The small molecule below binds the protein below.
Small molecule (SMILES): O=C(O)[C@@](O)(COP(=O)(O)O)[C@H](O)[C@H](O)COP(=O)(O)O

Sequence of chain 1.C:
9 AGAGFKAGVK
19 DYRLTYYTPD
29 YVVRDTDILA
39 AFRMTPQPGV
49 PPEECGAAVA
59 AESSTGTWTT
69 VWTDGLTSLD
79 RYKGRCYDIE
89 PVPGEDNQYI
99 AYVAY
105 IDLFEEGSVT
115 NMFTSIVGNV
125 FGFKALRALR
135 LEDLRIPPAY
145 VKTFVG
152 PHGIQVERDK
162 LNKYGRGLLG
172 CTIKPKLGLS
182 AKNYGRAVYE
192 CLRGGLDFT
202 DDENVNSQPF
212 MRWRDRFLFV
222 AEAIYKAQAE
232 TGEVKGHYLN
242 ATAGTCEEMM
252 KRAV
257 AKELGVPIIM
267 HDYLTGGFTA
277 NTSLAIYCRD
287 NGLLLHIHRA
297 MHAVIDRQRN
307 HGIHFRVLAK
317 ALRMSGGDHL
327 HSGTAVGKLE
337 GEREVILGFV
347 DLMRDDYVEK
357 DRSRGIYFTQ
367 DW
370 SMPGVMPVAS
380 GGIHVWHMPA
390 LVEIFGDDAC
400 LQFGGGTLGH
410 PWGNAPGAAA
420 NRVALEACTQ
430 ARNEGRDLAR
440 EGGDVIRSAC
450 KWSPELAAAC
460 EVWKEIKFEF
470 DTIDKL

Sequence of chain 1.D:
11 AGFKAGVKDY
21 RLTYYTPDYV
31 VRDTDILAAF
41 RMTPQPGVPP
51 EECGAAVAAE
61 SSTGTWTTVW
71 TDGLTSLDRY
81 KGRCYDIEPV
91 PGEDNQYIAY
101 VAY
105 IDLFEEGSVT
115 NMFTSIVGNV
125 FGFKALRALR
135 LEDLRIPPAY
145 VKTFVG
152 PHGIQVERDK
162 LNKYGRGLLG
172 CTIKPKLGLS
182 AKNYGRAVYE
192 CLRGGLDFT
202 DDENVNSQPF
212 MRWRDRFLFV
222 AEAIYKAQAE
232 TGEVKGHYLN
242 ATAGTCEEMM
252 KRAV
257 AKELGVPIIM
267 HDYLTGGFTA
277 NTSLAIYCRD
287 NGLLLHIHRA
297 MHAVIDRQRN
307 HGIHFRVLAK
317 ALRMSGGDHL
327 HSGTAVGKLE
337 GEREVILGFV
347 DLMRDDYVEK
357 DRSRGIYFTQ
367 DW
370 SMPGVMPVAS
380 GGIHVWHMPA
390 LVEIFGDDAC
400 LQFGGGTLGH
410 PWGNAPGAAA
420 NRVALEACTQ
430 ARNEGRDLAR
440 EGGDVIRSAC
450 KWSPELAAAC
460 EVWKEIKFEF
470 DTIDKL

Binding-site contacts:
Ligand atom O1 contacts residue LYS175 of chain 1.C at 3.1 Å (salt-bridge).
Ligand atom O3 contacts residue ASN123 of chain 1.D at 3.5 Å (h-bond).
Ligand atom O2 contacts residue ASP203 of chain 1.C at 3.3 Å (salt-bridge).
Ligand atom O2 contacts residue LYS175 of chain 1.C at 2.9 Å (salt-bridge).
Ligand atom O7 contacts residue MG1 of chain 1.DA at 2.4 Å.
Ligand atom O5P contacts residue HIS327 of chain 1.C at 2.9 Å (h-bond).
Ligand atom O2P contacts residue THR65 of chain 1.D at 3.4 Å (h-bond).
Ligand atom O3 contacts residue GLU204 of chain 1.C at 2.8 Å (salt-bridge).
Ligand atom O6P contacts residue ARG295 of chain 1.C at 3.0 Å (salt-bridge).
Ligand atom O2P contacts residue LYS334 of chain 1.C at 2.8 Å (salt-bridge).
Ligand atom O4 contacts residue GLY380 of chain 1.C at 3.3 Å (h-bond).
Ligand atom O3 contacts residue MG1 of chain 1.DA at 2.2 Å.
Ligand atom C contacts residue MG1 of chain 1.DA at 3.0 Å.
Ligand atom O4 contacts residue SER379 of chain 1.C at 2.7 Å (h-bond).
Ligand atom O1P contacts residue GLY404 of chain 1.C at 2.9 Å (h-bond).
Ligand atom O3 contacts residue KCX201 of chain 1.C at 2.8 Å (h-bond).
Ligand atom P1 contacts residue THR65 of chain 1.D at 3.3 Å.
Ligand atom O7 contacts residue GLU204 of chain 1.C at 3.2 Å (salt-bridge).
Ligand atom O2P contacts residue GLY380 of chain 1.C at 3.4 Å.
Ligand atom O7 contacts residue ASN123 of chain 1.D at 2.9 Å (h-bond).
Ligand atom C contacts residue LYS175 of chain 1.C at 3.4 Å.
Ligand atom O5 contacts residue LEU335 of chain 1.C at 3.3 Å.
Ligand atom O7 contacts residue ASP203 of chain 1.C at 3.2 Å (salt-bridge).
Ligand atom O2P contacts residue TRP66 of chain 1.D at 3.3 Å.
Ligand atom O7 contacts residue LYS177 of chain 1.C at 2.7 Å (salt-bridge).
Ligand atom O2 contacts residue MG1 of chain 1.DA at 2.2 Å.
Ligand atom O2 contacts residue KCX201 of chain 1.C at 3.0 Å (h-bond).
Ligand atom O5P contacts residue SER379 of chain 1.C at 3.4 Å (h-bond).
Ligand atom O3P contacts residue GLY403 of chain 1.C at 2.9 Å (h-bond).
Ligand atom O6 contacts residue LYS334 of chain 1.C at 2.8 Å (salt-bridge).
Ligand atom O7 contacts residue LYS175 of chain 1.C at 3.4 Å (salt-bridge).
Ligand atom O1P contacts residue THR65 of chain 1.D at 2.4 Å (h-bond).
Ligand atom O2P contacts residue GLY381 of chain 1.C at 2.9 Å (h-bond).
Ligand atom O2 contacts residue THR173 of chain 1.C at 3.0 Å (h-bond).
Ligand atom C2 contacts residue MG1 of chain 1.DA at 2.9 Å.
Ligand atom C3 contacts residue KCX201 of chain 1.C at 3.1 Å.
Ligand atom O3 contacts residue HIS294 of chain 1.C at 2.8 Å (h-bond).
Ligand atom C3 contacts residue MG1 of chain 1.DA at 3.0 Å.
Ligand atom O1P contacts residue LYS175 of chain 1.C at 3.4 Å.
Ligand atom O4P contacts residue ARG295 of chain 1.C at 2.8 Å (salt-bridge).